Binding-site contacts:
Ligand atom C5 contacts residue ASN46 of chain 1.F at 3.6 Å.
Ligand atom N2 contacts residue TYR114 of chain 1.D at 3.8 Å.
Ligand atom O5 contacts residue THR48 of chain 1.F at 4.3 Å.
Ligand atom C3 contacts residue ASN46 of chain 1.F at 3.7 Å.
Ligand atom O7 contacts residue TYR114 of chain 1.D at 2.9 Å (h-bond).
Ligand atom C7 contacts residue TYR114 of chain 1.D at 3.5 Å (hydrophobic).
Ligand atom N2 contacts residue ASN46 of chain 1.F at 2.8 Å (h-bond).
Ligand atom C6 contacts residue TYR50 of chain 1.F at 3.6 Å (hydrophobic).
Ligand atom C6 contacts residue THR48 of chain 1.F at 4.0 Å.
Ligand atom C7 contacts residue ASN46 of chain 1.F at 3.6 Å.
Ligand atom C4 contacts residue ASN46 of chain 1.F at 4.2 Å.
Ligand atom O5 contacts residue ASN46 of chain 1.F at 2.3 Å (h-bond).
Ligand atom C7 contacts residue PHE113 of chain 1.D at 4.4 Å (hydrophobic).
Ligand atom C8 contacts residue PHE113 of chain 1.D at 3.9 Å (hydrophobic).
Ligand atom O6 contacts residue TYR50 of chain 1.F at 4.3 Å.
Ligand atom O7 contacts residue ASN46 of chain 1.F at 4.0 Å.
Ligand atom C2 contacts residue TYR114 of chain 1.D at 3.8 Å (hydrophobic).
Ligand atom C1 contacts residue ASN46 of chain 1.F at 1.4 Å.
Ligand atom C5 contacts residue THR48 of chain 1.F at 4.1 Å.
Ligand atom C8 contacts residue TYR114 of chain 1.D at 4.3 Å (hydrophobic).
Ligand atom C2 contacts residue ASN46 of chain 1.F at 2.3 Å.
Ligand atom C8 contacts residue ASP53 of chain 1.D at 4.0 Å.
Ligand atom C1 contacts residue TYR114 of chain 1.D at 4.1 Å (hydrophobic).
Ligand atom C8 contacts residue SER55 of chain 1.D at 4.0 Å.
Ligand atom N2 contacts residue PHE113 of chain 1.D at 4.3 Å.

Sequence of chain 1.F:
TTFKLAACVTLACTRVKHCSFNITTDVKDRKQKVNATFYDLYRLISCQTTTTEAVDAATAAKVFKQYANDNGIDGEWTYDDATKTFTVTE

The protein below binds the small molecule below.
Small molecule (SMILES): CC(=O)N[C@@H]1[C@@H](O)[C@H](O)[C@@H](CO)O[C@H]1O

Sequence of chain 1.D:
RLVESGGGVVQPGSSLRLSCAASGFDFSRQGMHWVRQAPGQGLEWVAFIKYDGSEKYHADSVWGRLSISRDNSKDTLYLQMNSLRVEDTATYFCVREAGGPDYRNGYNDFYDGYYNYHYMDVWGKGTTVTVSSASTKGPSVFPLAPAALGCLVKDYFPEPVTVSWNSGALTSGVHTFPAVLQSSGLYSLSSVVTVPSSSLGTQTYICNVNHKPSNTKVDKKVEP